Sequence of chain 1.A:
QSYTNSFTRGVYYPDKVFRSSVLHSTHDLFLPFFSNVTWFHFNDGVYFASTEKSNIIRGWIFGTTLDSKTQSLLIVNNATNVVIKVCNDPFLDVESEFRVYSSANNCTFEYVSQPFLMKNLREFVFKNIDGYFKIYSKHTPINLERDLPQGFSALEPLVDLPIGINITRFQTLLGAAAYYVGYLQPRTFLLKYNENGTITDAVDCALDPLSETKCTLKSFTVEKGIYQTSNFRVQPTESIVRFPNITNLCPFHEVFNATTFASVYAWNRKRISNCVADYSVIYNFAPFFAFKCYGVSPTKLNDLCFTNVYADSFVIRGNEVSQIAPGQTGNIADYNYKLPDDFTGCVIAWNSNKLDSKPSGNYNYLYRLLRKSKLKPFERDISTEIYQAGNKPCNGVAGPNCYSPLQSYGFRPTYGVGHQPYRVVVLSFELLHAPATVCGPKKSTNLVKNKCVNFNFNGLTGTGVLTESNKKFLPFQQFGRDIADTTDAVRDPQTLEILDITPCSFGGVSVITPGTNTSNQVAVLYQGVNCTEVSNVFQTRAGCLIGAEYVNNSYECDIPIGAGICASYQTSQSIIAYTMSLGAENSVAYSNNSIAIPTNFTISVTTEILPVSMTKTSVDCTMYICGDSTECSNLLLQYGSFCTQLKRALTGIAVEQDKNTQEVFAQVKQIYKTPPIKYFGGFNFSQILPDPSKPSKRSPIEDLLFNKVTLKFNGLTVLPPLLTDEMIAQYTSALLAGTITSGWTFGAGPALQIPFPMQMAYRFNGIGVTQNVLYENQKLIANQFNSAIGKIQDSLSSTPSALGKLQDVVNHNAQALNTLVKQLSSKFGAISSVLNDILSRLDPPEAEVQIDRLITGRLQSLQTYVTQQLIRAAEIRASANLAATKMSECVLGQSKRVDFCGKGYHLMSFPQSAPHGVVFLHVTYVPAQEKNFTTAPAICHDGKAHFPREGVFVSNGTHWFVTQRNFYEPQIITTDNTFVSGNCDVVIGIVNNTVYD

This small molecule binds to this protein.
Small molecule (SMILES): CC(=O)N[C@@H]1[C@@H](O)[C@H](O)[C@@H](CO)O[C@H]1O

Binding-site contacts:
Ligand atom N2 contacts residue ASN338 of chain 1.A at 3.6 Å (h-bond).
Ligand atom C6 contacts residue ASN338 of chain 1.A at 3.2 Å.
Ligand atom O3 contacts residue ASN338 of chain 1.A at 4.5 Å.
Ligand atom C1 contacts residue ASN338 of chain 1.A at 1.4 Å.
Ligand atom C3 contacts residue ASN338 of chain 1.A at 3.5 Å.
Ligand atom C2 contacts residue ASN338 of chain 1.A at 2.5 Å.
Ligand atom C4 contacts residue HIS334 of chain 1.A at 4.5 Å.
Ligand atom O6 contacts residue ASN338 of chain 1.A at 2.9 Å (h-bond).
Ligand atom O7 contacts residue ASN338 of chain 1.A at 4.0 Å.
Ligand atom C7 contacts residue ASN338 of chain 1.A at 4.2 Å.
Ligand atom O6 contacts residue HIS334 of chain 1.A at 3.5 Å.
Ligand atom O5 contacts residue ASN338 of chain 1.A at 2.5 Å (h-bond).
Ligand atom C5 contacts residue ASN338 of chain 1.A at 3.1 Å.
Ligand atom C4 contacts residue ASN338 of chain 1.A at 3.3 Å.